A small-molecule ligand and the protein it binds are described below.
Small molecule (SMILES): O=C(Nc1cc(Br)ccn1)NS(=O)(=O)c1ccc(Cl)cc1

Sequence of chain 1.B:
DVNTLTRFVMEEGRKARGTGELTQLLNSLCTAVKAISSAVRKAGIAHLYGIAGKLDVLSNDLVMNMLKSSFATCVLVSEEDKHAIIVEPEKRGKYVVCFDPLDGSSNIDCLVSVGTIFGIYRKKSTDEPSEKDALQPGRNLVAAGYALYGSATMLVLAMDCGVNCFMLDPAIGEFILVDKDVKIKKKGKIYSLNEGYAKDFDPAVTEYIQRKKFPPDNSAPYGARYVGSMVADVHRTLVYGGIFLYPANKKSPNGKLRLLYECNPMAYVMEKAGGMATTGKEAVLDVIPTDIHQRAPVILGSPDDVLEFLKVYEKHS

Sequence of chain 1.D:
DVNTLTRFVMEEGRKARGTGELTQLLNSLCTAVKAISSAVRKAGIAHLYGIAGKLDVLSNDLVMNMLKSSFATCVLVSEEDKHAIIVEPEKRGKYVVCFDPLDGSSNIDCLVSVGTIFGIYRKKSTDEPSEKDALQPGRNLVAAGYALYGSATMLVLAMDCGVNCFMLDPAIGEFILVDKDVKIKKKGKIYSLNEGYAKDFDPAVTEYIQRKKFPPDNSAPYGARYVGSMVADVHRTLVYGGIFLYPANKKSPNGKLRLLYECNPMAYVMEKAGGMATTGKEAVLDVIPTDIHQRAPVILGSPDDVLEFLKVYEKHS

Binding-site contacts:
Ligand atom C3 contacts residue GLY27 of chain 1.B at 3.8 Å.
Ligand atom O8 contacts residue GLY27 of chain 1.B at 3.2 Å.
Ligand atom C9 contacts residue ARG23 of chain 1.B at 3.7 Å.
Ligand atom S1 contacts residue GLY29 of chain 1.B at 3.6 Å (h-bond).
Ligand atom C15 contacts residue 94G1 of chain 1.H at 3.6 Å.
Ligand atom C15 contacts residue ARG23 of chain 1.B at 3.6 Å.
Ligand atom N2 contacts residue GLY29 of chain 1.B at 3.0 Å (h-bond).
Ligand atom C17 contacts residue GLY29 of chain 1.D at 3.4 Å.
Ligand atom N10 contacts residue 94G1 of chain 1.H at 3.5 Å.
Ligand atom C13 contacts residue THR32 of chain 1.B at 3.4 Å.
Ligand atom C3 contacts residue THR32 of chain 1.B at 3.6 Å.
Ligand atom C17 contacts residue ARG23 of chain 1.B at 3.4 Å.
Ligand atom N2 contacts residue THR28 of chain 1.B at 3.6 Å.
Ligand atom O7 contacts residue LEU31 of chain 1.B at 3.0 Å (h-bond).
Ligand atom C14 contacts residue 94G1 of chain 1.H at 3.5 Å.
Ligand atom C9 contacts residue 94G1 of chain 1.H at 3.4 Å.
Ligand atom C18 contacts residue GLY22 of chain 1.B at 3.6 Å.
Ligand atom C6 contacts residue GLY22 of chain 1.B at 3.5 Å.
Ligand atom C13 contacts residue LEU31 of chain 1.B at 3.8 Å (hydrophobic).
Ligand atom C17 contacts residue THR28 of chain 1.D at 3.6 Å.
Ligand atom N2 contacts residue GLY22 of chain 1.B at 3.6 Å (h-bond).
Ligand atom O11 contacts residue GLY22 of chain 1.B at 3.7 Å.
Ligand atom N4 contacts residue GLY22 of chain 1.B at 3.3 Å (h-bond).
Ligand atom N4 contacts residue GLY27 of chain 1.B at 3.2 Å (h-bond).
Ligand atom O8 contacts residue THR28 of chain 1.B at 3.5 Å (h-bond).
Ligand atom BR20 contacts residue MET19 of chain 1.B at 3.7 Å.
Ligand atom O11 contacts residue GLY29 of chain 1.B at 3.0 Å.
Ligand atom O7 contacts residue THR32 of chain 1.B at 3.1 Å (h-bond).
Ligand atom C3 contacts residue GLY29 of chain 1.B at 3.1 Å.
Ligand atom C3 contacts residue GLY22 of chain 1.B at 3.5 Å.
Ligand atom O7 contacts residue GLY29 of chain 1.B at 3.2 Å.
Ligand atom C17 contacts residue 94G1 of chain 1.H at 3.3 Å.
Ligand atom C14 contacts residue ARG23 of chain 1.B at 3.4 Å.
Ligand atom O11 contacts residue THR32 of chain 1.B at 2.5 Å (h-bond).
Ligand atom O7 contacts residue GLU30 of chain 1.B at 3.4 Å (salt-bridge).
Ligand atom N4 contacts residue GLY29 of chain 1.B at 3.5 Å (h-bond).
Ligand atom N2 contacts residue GLY27 of chain 1.B at 3.1 Å.
Ligand atom C15 contacts residue THR28 of chain 1.D at 3.6 Å.
Ligand atom CL21 contacts residue GLU21 of chain 1.B at 3.5 Å.
Ligand atom C13 contacts residue GLY22 of chain 1.B at 3.4 Å.